Binding-site contacts:
Ligand atom C7 contacts residue TYR17 of chain 24.P at 4.3 Å (hydrophobic).
Ligand atom C2 contacts residue ASN19 of chain 24.P at 3.6 Å.
Ligand atom C8 contacts residue TYR17 of chain 24.P at 3.4 Å (hydrophobic).
Ligand atom C1 contacts residue ASN19 of chain 24.P at 2.3 Å.
Ligand atom C5 contacts residue ASN19 of chain 24.P at 3.6 Å.
Ligand atom C8 contacts residue ALA18 of chain 24.P at 4.0 Å (hydrophobic).
Ligand atom C7 contacts residue ALA18 of chain 24.P at 4.4 Å (hydrophobic).
Ligand atom O5 contacts residue ASN19 of chain 24.P at 2.9 Å (h-bond).
Ligand atom O7 contacts residue ALA18 of chain 24.P at 4.3 Å.
Ligand atom N2 contacts residue ASN19 of chain 24.P at 4.0 Å.
Ligand atom C3 contacts residue ASN19 of chain 24.P at 4.4 Å.

A protein and the small-molecule ligand that binds it are described below.
Small molecule (SMILES): CC(=O)N[C@H]1[C@H](O[C@H]2[C@H](O)[C@@H](NC(C)=O)CO[C@@H]2CO)O[C@H](CO)[C@@H](O)[C@@H]1O

Sequence of chain 24.P:
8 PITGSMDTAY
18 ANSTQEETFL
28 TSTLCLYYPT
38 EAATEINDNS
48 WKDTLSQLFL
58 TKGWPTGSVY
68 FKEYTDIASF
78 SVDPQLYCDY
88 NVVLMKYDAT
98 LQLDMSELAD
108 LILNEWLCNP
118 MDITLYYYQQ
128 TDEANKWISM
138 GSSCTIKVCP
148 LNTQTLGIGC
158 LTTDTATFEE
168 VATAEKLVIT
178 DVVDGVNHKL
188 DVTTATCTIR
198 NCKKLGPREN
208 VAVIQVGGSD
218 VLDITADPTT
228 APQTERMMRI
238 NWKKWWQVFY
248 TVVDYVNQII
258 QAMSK